Sequence of chain 1.F:
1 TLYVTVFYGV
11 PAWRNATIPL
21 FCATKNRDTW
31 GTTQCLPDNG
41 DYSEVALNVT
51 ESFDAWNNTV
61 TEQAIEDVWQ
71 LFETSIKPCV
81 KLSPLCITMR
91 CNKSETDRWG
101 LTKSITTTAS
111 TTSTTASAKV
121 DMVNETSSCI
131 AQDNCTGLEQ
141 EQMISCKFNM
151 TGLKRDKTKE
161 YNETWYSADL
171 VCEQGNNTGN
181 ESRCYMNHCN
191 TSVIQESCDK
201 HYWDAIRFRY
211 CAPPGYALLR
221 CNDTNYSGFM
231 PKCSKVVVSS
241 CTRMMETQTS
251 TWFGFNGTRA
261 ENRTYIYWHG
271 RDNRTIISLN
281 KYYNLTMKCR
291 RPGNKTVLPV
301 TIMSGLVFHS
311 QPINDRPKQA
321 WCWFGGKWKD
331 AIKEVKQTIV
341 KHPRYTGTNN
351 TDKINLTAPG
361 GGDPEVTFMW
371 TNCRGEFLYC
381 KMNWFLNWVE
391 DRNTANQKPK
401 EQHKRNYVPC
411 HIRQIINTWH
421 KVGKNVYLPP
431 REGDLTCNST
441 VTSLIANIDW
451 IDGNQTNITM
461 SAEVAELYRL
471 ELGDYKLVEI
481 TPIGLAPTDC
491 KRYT

Binding-site contacts:
Ligand atom C6 contacts residue LYS288 of chain 1.F at 4.4 Å.
Ligand atom C3 contacts residue THR436 of chain 1.F at 3.4 Å.
Ligand atom N2 contacts residue THR436 of chain 1.F at 2.8 Å (h-bond).
Ligand atom C2 contacts residue ASN438 of chain 1.F at 2.5 Å.
Ligand atom C7 contacts residue MAN6 of chain 1.SB at 3.5 Å.
Ligand atom C8 contacts residue ILE130 of chain 1.F at 3.4 Å (hydrophobic).
Ligand atom O5 contacts residue ASN438 of chain 1.F at 2.4 Å (h-bond).
Ligand atom C1 contacts residue ASN438 of chain 1.F at 1.4 Å.
Ligand atom N2 contacts residue ASN438 of chain 1.F at 2.9 Å (h-bond).
Ligand atom C7 contacts residue THR436 of chain 1.F at 3.3 Å.
Ligand atom C1 contacts residue LYS288 of chain 1.F at 4.3 Å.
Ligand atom C8 contacts residue ARG374 of chain 1.F at 3.6 Å.
Ligand atom C8 contacts residue MAN6 of chain 1.SB at 3.6 Å.
Ligand atom C7 contacts residue NAG2 of chain 1.SB at 3.6 Å.
Ligand atom O6 contacts residue TRP323 of chain 1.F at 4.1 Å.
Ligand atom C5 contacts residue ASN438 of chain 1.F at 3.6 Å.
Ligand atom O7 contacts residue ARG290 of chain 1.F at 4.5 Å.
Ligand atom C4 contacts residue ASN438 of chain 1.F at 4.2 Å.
Ligand atom C7 contacts residue ASN438 of chain 1.F at 4.1 Å.
Ligand atom O3 contacts residue MAN6 of chain 1.SB at 4.2 Å.
Ligand atom C8 contacts residue THR436 of chain 1.F at 3.0 Å.
Ligand atom N2 contacts residue NAG2 of chain 1.SB at 3.7 Å.
Ligand atom O5 contacts residue LYS288 of chain 1.F at 3.8 Å.
Ligand atom O7 contacts residue NAG2 of chain 1.SB at 4.4 Å.
Ligand atom O6 contacts residue LYS288 of chain 1.F at 3.3 Å.
Ligand atom O7 contacts residue MAN6 of chain 1.SB at 2.8 Å (h-bond).
Ligand atom C2 contacts residue THR436 of chain 1.F at 3.9 Å.
Ligand atom C8 contacts residue ALA131 of chain 1.F at 4.0 Å (hydrophobic).
Ligand atom O3 contacts residue THR436 of chain 1.F at 3.7 Å.
Ligand atom O7 contacts residue THR436 of chain 1.F at 4.0 Å.
Ligand atom C5 contacts residue LYS288 of chain 1.F at 4.5 Å.
Ligand atom C1 contacts residue THR436 of chain 1.F at 4.0 Å.
Ligand atom C3 contacts residue ASN438 of chain 1.F at 3.8 Å.
Ligand atom C8 contacts residue NAG2 of chain 1.SB at 3.4 Å.

A protein and the small-molecule ligand that binds it are described below.
Small molecule (SMILES): CC(=O)N[C@H]1[C@H](O[C@H]2[C@H](O)[C@@H](NC(C)=O)CO[C@@H]2CO)O[C@H](CO)[C@@H](O[C@@H]2O[C@H](CO[C@H]3O[C@H](CO)[C@@H](O)[C@H](O)[C@@H]3O)[C@@H](O)[C@H](O[C@H]3O[C@H](CO)[C@@H](O)[C@H](O)[C@@H]3O)[C@@H]2O)[C@@H]1O